Sequence of chain 2.A:
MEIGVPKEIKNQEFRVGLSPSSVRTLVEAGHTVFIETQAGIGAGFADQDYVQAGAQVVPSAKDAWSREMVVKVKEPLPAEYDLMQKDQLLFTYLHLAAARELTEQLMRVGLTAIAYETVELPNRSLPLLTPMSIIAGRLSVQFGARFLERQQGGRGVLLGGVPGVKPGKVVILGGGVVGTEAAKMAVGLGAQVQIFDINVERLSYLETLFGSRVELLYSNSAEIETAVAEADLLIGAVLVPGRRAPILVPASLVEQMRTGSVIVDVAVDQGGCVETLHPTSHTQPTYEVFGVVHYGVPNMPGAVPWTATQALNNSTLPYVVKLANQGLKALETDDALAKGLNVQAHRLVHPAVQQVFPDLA

Binding-site contacts:
Ligand atom CB contacts residue LEU129 of chain 2.A at 3.6 Å (hydrophobic).
Ligand atom CB contacts residue TYR93 of chain 2.A at 3.8 Å (hydrophobic).
Ligand atom C contacts residue LYS74 of chain 2.A at 3.7 Å.
Ligand atom OXT contacts residue ARG15 of chain 2.A at 3.1 Å (salt-bridge).
Ligand atom O3 contacts residue TYR93 of chain 2.A at 3.6 Å.
Ligand atom C contacts residue ARG15 of chain 2.A at 3.8 Å.
Ligand atom O contacts residue ARG15 of chain 2.A at 2.9 Å (salt-bridge).
Ligand atom OXT contacts residue ASN299 of chain 2.A at 4.0 Å.
Ligand atom CB contacts residue HIS95 of chain 2.A at 4.4 Å.
Ligand atom C contacts residue ASN299 of chain 2.A at 4.0 Å.
Ligand atom O3 contacts residue LYS74 of chain 2.A at 3.3 Å (salt-bridge).
Ligand atom O contacts residue ASN299 of chain 2.A at 3.4 Å (h-bond).
Ligand atom O contacts residue MET132 of chain 2.A at 3.6 Å.
Ligand atom C contacts residue TYR93 of chain 2.A at 3.7 Å (hydrophobic).
Ligand atom OXT contacts residue LYS74 of chain 2.A at 2.4 Å (salt-bridge).
Ligand atom CA contacts residue TYR93 of chain 2.A at 3.7 Å (hydrophobic).
Ligand atom O contacts residue TYR93 of chain 2.A at 4.1 Å.
Ligand atom CA contacts residue HIS95 of chain 2.A at 3.9 Å.
Ligand atom OXT contacts residue TYR93 of chain 2.A at 3.9 Å.
Ligand atom O3 contacts residue HIS95 of chain 2.A at 2.8 Å (h-bond).
Ligand atom CA contacts residue LYS74 of chain 2.A at 4.0 Å.
Ligand atom CB contacts residue MET132 of chain 2.A at 4.4 Å (hydrophobic).

The protein below binds the small molecule below.
Small molecule (SMILES): CC(=O)C(=O)O